Binding-site contacts:
Ligand atom C4 contacts residue ARG313 of chain 1.K at 3.3 Å.
Ligand atom N6 contacts residue TYR321 of chain 1.K at 3.0 Å.
Ligand atom O3' contacts residue LYS322 of chain 1.K at 3.2 Å (salt-bridge).
Ligand atom C2 contacts residue TYR321 of chain 1.K at 3.1 Å (hydrophobic).
Ligand atom OP2 contacts residue ARG342 of chain 1.K at 2.7 Å (salt-bridge).
Ligand atom OP1 contacts residue GLY190 of chain 1.K at 3.3 Å (h-bond).
Ligand atom OP1 contacts residue THR191 of chain 1.K at 3.1 Å (h-bond).
Ligand atom N1 contacts residue TYR321 of chain 1.K at 2.9 Å.
Ligand atom C2 contacts residue ARG313 of chain 1.K at 3.2 Å.
Ligand atom OP1 contacts residue ARG336 of chain 1.K at 3.2 Å (salt-bridge).
Ligand atom OP2 contacts residue LYS322 of chain 1.K at 3.2 Å (salt-bridge).
Ligand atom O2' contacts residue LYS322 of chain 1.K at 2.8 Å (salt-bridge).
Ligand atom N3 contacts residue ARG313 of chain 1.K at 3.1 Å (salt-bridge).
Ligand atom OP1 contacts residue LEU261 of chain 1.K at 3.0 Å (h-bond).
Ligand atom P contacts residue ASN187 of chain 1.K at 3.3 Å.
Ligand atom N3 contacts residue ASN253 of chain 1.K at 3.0 Å (h-bond).
Ligand atom OP2 contacts residue GLY262 of chain 1.K at 3.1 Å (h-bond).
Ligand atom O4' contacts residue ARG313 of chain 1.K at 3.0 Å (salt-bridge).
Ligand atom OP1 contacts residue GLY190 of chain 1.K at 3.0 Å.
Ligand atom OP1 contacts residue PHE189 of chain 1.K at 2.7 Å (h-bond).
Ligand atom O3' contacts residue SER250 of chain 1.K at 3.1 Å (h-bond).
Ligand atom N3 contacts residue ARG313 of chain 1.K at 3.3 Å.
Ligand atom N7 contacts residue ARG342 of chain 1.K at 3.0 Å (salt-bridge).
Ligand atom OP1 contacts residue SER250 of chain 1.K at 3.1 Å (h-bond).
Ligand atom C1' contacts residue ARG313 of chain 1.K at 2.9 Å.
Ligand atom O5' contacts residue THR191 of chain 1.K at 3.3 Å (h-bond).
Ligand atom OP1 contacts residue GLN188 of chain 1.K at 3.0 Å (h-bond).
Ligand atom OP1 contacts residue SER260 of chain 1.K at 3.0 Å (h-bond).
Ligand atom O4 contacts residue ARG313 of chain 1.K at 3.2 Å.
Ligand atom O3' contacts residue PHE189 of chain 1.K at 3.3 Å.
Ligand atom OP1 contacts residue ASN187 of chain 1.K at 2.9 Å.
Ligand atom OP2 contacts residue THR191 of chain 1.K at 3.4 Å.
Ligand atom O2' contacts residue ASN253 of chain 1.K at 2.8 Å (h-bond).
Ligand atom N9 contacts residue ARG313 of chain 1.K at 3.3 Å (salt-bridge).
Ligand atom OP2 contacts residue LYS266 of chain 1.K at 3.0 Å (salt-bridge).
Ligand atom C2 contacts residue ASN253 of chain 1.K at 3.2 Å.
Ligand atom OP1 contacts residue THR229 of chain 1.K at 2.9 Å (h-bond).
Ligand atom O2' contacts residue PHE189 of chain 1.K at 3.0 Å.
Ligand atom C6 contacts residue TYR321 of chain 1.K at 3.0 Å (hydrophobic).
Ligand atom OP2 contacts residue ASN187 of chain 1.K at 2.7 Å (h-bond).

The protein below binds the small molecule below.
Small molecule (SMILES): Nc1ccn([C@@H]2O[C@H](CO[P](=O)(O)O[C@H]3[C@@H](O)[C@H](n4ccc(=O)[nH]c4=O)O[C@@H]3CO[P](=O)(O)O[C@H]3[C@@H](O)[C@H](n4ccc(N)nc4=O)O[C@@H]3CO[P](=O)(O)O[C@H]3[C@@H](O)[C@H](n4ccc(=O)[nH]c4=O)O[C@@H]3CO[P](=O)(O)O[C@H]3[C@@H](O)[C@H](n4cnc5c(N)ncnc54)O[C@@H]3CO[P](=O)(O)O[C@H]3[C@@H](O)[C@H](n4ccc(=O)[nH]c4=O)O[C@@H]3COP(=O)=O)[C@@H](O)[C@H]2O)c(=O)n1

Sequence of chain 1.K:
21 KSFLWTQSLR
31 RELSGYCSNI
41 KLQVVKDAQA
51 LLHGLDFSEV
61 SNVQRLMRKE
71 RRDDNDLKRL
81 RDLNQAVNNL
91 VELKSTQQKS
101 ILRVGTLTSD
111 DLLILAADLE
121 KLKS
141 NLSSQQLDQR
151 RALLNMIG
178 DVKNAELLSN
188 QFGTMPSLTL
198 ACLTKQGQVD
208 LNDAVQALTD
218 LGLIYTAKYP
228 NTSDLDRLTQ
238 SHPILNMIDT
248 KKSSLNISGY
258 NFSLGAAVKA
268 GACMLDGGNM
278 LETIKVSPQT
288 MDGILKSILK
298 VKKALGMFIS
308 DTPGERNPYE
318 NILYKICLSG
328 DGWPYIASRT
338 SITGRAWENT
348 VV